Binding-site contacts:
Ligand atom C19 contacts residue ZN1 of chain 1.D at 3.5 Å.
Ligand atom C4 contacts residue GLU23 of chain 1.A at 3.7 Å.
Ligand atom O30 contacts residue LYS161 of chain 1.A at 2.7 Å (salt-bridge).
Ligand atom S20 contacts residue ZN1 of chain 1.D at 2.2 Å.
Ligand atom C5 contacts residue LYS33 of chain 1.A at 3.4 Å.
Ligand atom C19 contacts residue ZN1 of chain 1.E at 3.3 Å.
Ligand atom C6 contacts residue ASP81 of chain 1.A at 3.8 Å.
Ligand atom N44 contacts residue TRP28 of chain 1.A at 3.7 Å.
Ligand atom O29 contacts residue LYS161 of chain 1.A at 3.3 Å (salt-bridge).
Ligand atom C41 contacts residue GLY164 of chain 1.A at 3.6 Å.
Ligand atom C1 contacts residue PHE51 of chain 1.A at 3.8 Å (hydrophobic).
Ligand atom O29 contacts residue ASN167 of chain 1.A at 2.9 Å (h-bond).
Ligand atom C4 contacts residue VAL31 of chain 1.A at 3.6 Å (hydrophobic).
Ligand atom N42 contacts residue LEU165 of chain 1.A at 3.6 Å.
Ligand atom C41 contacts residue GLY166 of chain 1.A at 3.5 Å.
Ligand atom S36 contacts residue HIS197 of chain 1.A at 3.4 Å.
Ligand atom N42 contacts residue GLY166 of chain 1.A at 2.9 Å (h-bond).
Ligand atom C41 contacts residue LYS161 of chain 1.A at 3.8 Å.
Ligand atom C19 contacts residue ASP81 of chain 1.A at 3.4 Å.
Ligand atom C28 contacts residue HIS139 of chain 1.A at 3.5 Å.
Ligand atom N43 contacts residue GLY166 of chain 1.A at 3.8 Å.
Ligand atom C28 contacts residue LYS161 of chain 1.A at 3.3 Å.
Ligand atom C27 contacts residue HIS197 of chain 1.A at 3.6 Å.
Ligand atom C5 contacts residue GLU23 of chain 1.A at 3.5 Å.
Ligand atom C6 contacts residue GLU23 of chain 1.A at 3.3 Å.
Ligand atom S20 contacts residue ZN1 of chain 1.E at 2.4 Å.
Ligand atom C6 contacts residue PHE51 of chain 1.A at 3.8 Å (hydrophobic).
Ligand atom S20 contacts residue HIS139 of chain 1.A at 3.4 Å (h-bond).
Ligand atom C3 contacts residue VAL25 of chain 1.A at 3.6 Å (hydrophobic).
Ligand atom C4 contacts residue HIS197 of chain 1.A at 3.8 Å.
Ligand atom S20 contacts residue ASP81 of chain 1.A at 3.6 Å (salt-bridge).
Ligand atom S20 contacts residue HIS79 of chain 1.A at 3.5 Å (h-bond).
Ligand atom O30 contacts residue ZN1 of chain 1.E at 3.6 Å.
Ligand atom O29 contacts residue HIS139 of chain 1.A at 3.2 Å.
Ligand atom C34 contacts residue TRP28 of chain 1.A at 3.5 Å (hydrophobic).
Ligand atom N42 contacts residue GLY164 of chain 1.A at 2.9 Å (h-bond).
Ligand atom C2 contacts residue VAL25 of chain 1.A at 3.8 Å (hydrophobic).
Ligand atom O30 contacts residue HIS139 of chain 1.A at 3.2 Å.
Ligand atom C12 contacts residue VAL25 of chain 1.A at 3.5 Å (hydrophobic).
Ligand atom O30 contacts residue HIS197 of chain 1.A at 3.1 Å.

Sequence of chain 1.A:
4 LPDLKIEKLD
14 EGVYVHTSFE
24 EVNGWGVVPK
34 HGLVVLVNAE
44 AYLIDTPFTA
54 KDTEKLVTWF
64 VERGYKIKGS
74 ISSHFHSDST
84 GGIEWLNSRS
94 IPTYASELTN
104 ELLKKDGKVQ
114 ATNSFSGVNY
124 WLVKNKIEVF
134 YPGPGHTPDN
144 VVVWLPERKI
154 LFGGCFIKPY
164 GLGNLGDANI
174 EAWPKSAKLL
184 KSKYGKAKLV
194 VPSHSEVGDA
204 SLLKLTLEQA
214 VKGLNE

This protein binds this small molecule.
Small molecule (SMILES): O=C(O)C(=NC(=O)[C@@H](CS)CCc1ccccc1)c1ccc(Cn2cnnn2)s1